The protein below binds the small molecule below.
Small molecule (SMILES): CSCC[C@H](N)C(=O)O

Binding-site contacts:
Ligand atom C contacts residue SER135 of chain 1.A at 4.0 Å.
Ligand atom O contacts residue GLY134 of chain 1.A at 3.6 Å (h-bond).
Ligand atom CB contacts residue TYR66 of chain 1.A at 3.9 Å (hydrophobic).
Ligand atom OXT contacts residue ASP84 of chain 1.A at 4.0 Å.
Ligand atom CE contacts residue GLN132 of chain 1.A at 3.5 Å.
Ligand atom O contacts residue SER135 of chain 1.A at 3.1 Å.
Ligand atom CA contacts residue TYR183 of chain 1.A at 3.9 Å (hydrophobic).
Ligand atom N contacts residue ALA86 of chain 1.A at 3.5 Å (h-bond).
Ligand atom SD contacts residue TYR183 of chain 1.A at 4.0 Å.
Ligand atom O contacts residue PHE136 of chain 1.A at 2.9 Å (h-bond).
Ligand atom O contacts residue ARG91 of chain 1.A at 3.0 Å (salt-bridge).
Ligand atom N contacts residue TYR183 of chain 1.A at 3.6 Å.
Ligand atom OXT contacts residue ARG91 of chain 1.A at 2.8 Å (salt-bridge).
Ligand atom CB contacts residue SER135 of chain 1.A at 4.1 Å.
Ligand atom SD contacts residue GLN132 of chain 1.A at 3.2 Å.
Ligand atom CG contacts residue TYR183 of chain 1.A at 4.1 Å (hydrophobic).
Ligand atom C contacts residue PHE136 of chain 1.A at 3.9 Å (hydrophobic).
Ligand atom CB contacts residue ASP84 of chain 1.A at 3.7 Å.
Ligand atom N contacts residue ASP84 of chain 1.A at 3.2 Å (salt-bridge).
Ligand atom OXT contacts residue TYR66 of chain 1.A at 3.4 Å.
Ligand atom C contacts residue GLU180 of chain 1.A at 4.1 Å.
Ligand atom CA contacts residue ASP84 of chain 1.A at 4.0 Å.
Ligand atom CA contacts residue GLU180 of chain 1.A at 3.0 Å.
Ligand atom CE contacts residue ARG14 of chain 1.A at 3.6 Å.
Ligand atom N contacts residue GLU180 of chain 1.A at 2.4 Å (salt-bridge).
Ligand atom CE contacts residue GLY134 of chain 1.A at 4.1 Å.
Ligand atom N contacts residue TRP206 of chain 1.A at 3.9 Å.
Ligand atom OXT contacts residue ALA86 of chain 1.A at 3.3 Å (h-bond).
Ligand atom O contacts residue TYR66 of chain 1.A at 3.8 Å.
Ligand atom C contacts residue TYR66 of chain 1.A at 3.9 Å (hydrophobic).
Ligand atom CE contacts residue ASN63 of chain 1.A at 3.5 Å.
Ligand atom C contacts residue ARG91 of chain 1.A at 3.5 Å.
Ligand atom CG contacts residue GLY134 of chain 1.A at 3.9 Å.
Ligand atom CE contacts residue VAL133 of chain 1.A at 3.0 Å (hydrophobic).
Ligand atom CG contacts residue SER135 of chain 1.A at 3.6 Å.
Ligand atom OXT contacts residue VAL85 of chain 1.A at 4.0 Å.
Ligand atom CB contacts residue GLU180 of chain 1.A at 3.9 Å.
Ligand atom CB contacts residue TYR183 of chain 1.A at 3.1 Å (hydrophobic).
Ligand atom SD contacts residue ARG14 of chain 1.A at 3.5 Å (salt-bridge).
Ligand atom CA contacts residue SER135 of chain 1.A at 3.6 Å.

Sequence of chain 1.A:
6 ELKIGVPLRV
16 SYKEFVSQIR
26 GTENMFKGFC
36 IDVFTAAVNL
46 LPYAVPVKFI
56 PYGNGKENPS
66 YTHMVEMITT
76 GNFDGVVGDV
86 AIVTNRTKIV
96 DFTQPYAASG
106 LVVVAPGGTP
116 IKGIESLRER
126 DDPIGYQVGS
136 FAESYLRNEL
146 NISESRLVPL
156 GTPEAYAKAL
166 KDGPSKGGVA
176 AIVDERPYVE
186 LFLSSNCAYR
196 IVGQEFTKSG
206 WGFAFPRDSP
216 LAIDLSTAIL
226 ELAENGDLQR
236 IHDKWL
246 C